Sequence of chain 1.E:
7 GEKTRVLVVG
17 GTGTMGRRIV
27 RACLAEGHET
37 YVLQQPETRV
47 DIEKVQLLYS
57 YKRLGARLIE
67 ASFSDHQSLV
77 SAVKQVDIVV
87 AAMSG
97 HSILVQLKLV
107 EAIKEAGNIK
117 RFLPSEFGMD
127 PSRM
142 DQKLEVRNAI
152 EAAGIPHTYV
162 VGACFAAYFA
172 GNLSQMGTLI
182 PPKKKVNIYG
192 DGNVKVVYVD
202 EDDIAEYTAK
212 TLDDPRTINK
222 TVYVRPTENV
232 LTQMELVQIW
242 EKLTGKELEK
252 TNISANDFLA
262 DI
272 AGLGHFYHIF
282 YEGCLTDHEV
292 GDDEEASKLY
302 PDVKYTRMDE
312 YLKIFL

Sequence of chain 1.D:
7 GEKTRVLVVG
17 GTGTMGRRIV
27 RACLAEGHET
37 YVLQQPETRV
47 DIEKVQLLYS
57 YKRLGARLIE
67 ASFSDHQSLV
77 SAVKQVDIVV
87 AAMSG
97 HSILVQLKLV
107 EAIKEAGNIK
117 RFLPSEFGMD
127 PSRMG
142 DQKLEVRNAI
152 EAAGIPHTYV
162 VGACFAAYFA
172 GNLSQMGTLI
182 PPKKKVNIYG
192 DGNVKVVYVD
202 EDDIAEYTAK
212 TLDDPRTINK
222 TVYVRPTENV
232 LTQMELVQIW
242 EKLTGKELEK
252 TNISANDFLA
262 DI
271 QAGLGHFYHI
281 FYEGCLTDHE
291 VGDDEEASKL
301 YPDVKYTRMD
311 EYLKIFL

Binding-site contacts:
Ligand atom CAY contacts residue CYS165 of chain 1.E at 4.0 Å (hydrophobic).
Ligand atom CAY contacts residue NDP1 of chain 1.P at 3.4 Å.
Ligand atom CAD contacts residue PHE277 of chain 1.E at 3.9 Å (hydrophobic).
Ligand atom OAB contacts residue MET177 of chain 1.E at 3.3 Å.
Ligand atom CAN contacts residue PHE170 of chain 1.E at 3.8 Å (hydrophobic).
Ligand atom CAP contacts residue NDP1 of chain 1.P at 3.3 Å.
Ligand atom CAT contacts residue NDP1 of chain 1.P at 3.6 Å.
Ligand atom OAX contacts residue NDP1 of chain 1.P at 3.4 Å (h-bond).
Ligand atom CAR contacts residue HIS276 of chain 1.E at 3.8 Å.
Ligand atom OAX contacts residue MET125 of chain 1.E at 3.3 Å (h-bond).
Ligand atom OAI contacts residue GLY178 of chain 1.E at 3.0 Å (h-bond).
Ligand atom OAQ contacts residue NDP1 of chain 1.P at 3.9 Å.
Ligand atom CAU contacts residue NDP1 of chain 1.P at 3.7 Å.
Ligand atom OAZ contacts residue MET125 of chain 1.E at 3.0 Å (h-bond).
Ligand atom CAJ contacts residue TYR169 of chain 1.E at 3.9 Å (hydrophobic).
Ligand atom OAI contacts residue MET177 of chain 1.E at 3.5 Å.
Ligand atom CAA contacts residue ASN173 of chain 1.E at 3.2 Å.
Ligand atom CAU contacts residue HIS276 of chain 1.E at 4.0 Å.
Ligand atom CAY contacts residue ILE280 of chain 1.E at 3.6 Å (hydrophobic).
Ligand atom CAV contacts residue NDP1 of chain 1.P at 3.7 Å.
Ligand atom CAA contacts residue GLN176 of chain 1.E at 3.6 Å.
Ligand atom CAA contacts residue TYR169 of chain 1.E at 3.5 Å (hydrophobic).
Ligand atom OAZ contacts residue LYS144 of chain 1.E at 3.8 Å.
Ligand atom CAR contacts residue NDP1 of chain 1.P at 4.0 Å.
Ligand atom CAY contacts residue ALA164 of chain 1.E at 3.9 Å (hydrophobic).
Ligand atom OAB contacts residue GLN176 of chain 1.E at 3.9 Å.
Ligand atom OAM contacts residue HIS276 of chain 1.E at 3.3 Å.
Ligand atom CAA contacts residue THR179 of chain 1.E at 3.5 Å.
Ligand atom CAT contacts residue HIS276 of chain 1.E at 3.6 Å.
Ligand atom CAL contacts residue PHE170 of chain 1.E at 3.5 Å (hydrophobic).
Ligand atom CAC contacts residue PHE277 of chain 1.E at 4.0 Å (hydrophobic).
Ligand atom CAW contacts residue NDP1 of chain 1.P at 3.8 Å.
Ligand atom OAM contacts residue PHE170 of chain 1.E at 3.7 Å.
Ligand atom CAS contacts residue HIS276 of chain 1.E at 3.5 Å.
Ligand atom CAC contacts residue GLY178 of chain 1.E at 3.9 Å.
Ligand atom CAH contacts residue GLY178 of chain 1.E at 3.9 Å.
Ligand atom CAA contacts residue GLY178 of chain 1.E at 3.9 Å.
Ligand atom OAX contacts residue GLY124 of chain 1.E at 3.5 Å.
Ligand atom OAB contacts residue GLY178 of chain 1.E at 2.9 Å (h-bond).
Ligand atom OAZ contacts residue GLY124 of chain 1.E at 3.3 Å.

This protein binds this small molecule.
Small molecule (SMILES): COc1cc(C[C@@H]2CO[C@@H](c3ccc(O)c(OC)c3)[C@@H]2CO)ccc1O